Sequence of chain 1.A:
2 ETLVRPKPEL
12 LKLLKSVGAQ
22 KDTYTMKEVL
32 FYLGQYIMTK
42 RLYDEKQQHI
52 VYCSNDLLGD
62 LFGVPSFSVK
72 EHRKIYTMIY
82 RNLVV

Binding-site contacts:
Ligand atom NE1 contacts residue GLY35 of chain 1.A at 3.4 Å.
Ligand atom CE1 contacts residue ILE38 of chain 1.A at 3.7 Å (hydrophobic).
Ligand atom N contacts residue VAL70 of chain 1.A at 3.7 Å.
Ligand atom CA contacts residue TYR77 of chain 1.A at 3.6 Å (hydrophobic).
Ligand atom CD1 contacts residue GLN49 of chain 1.A at 3.4 Å.
Ligand atom N contacts residue GLN49 of chain 1.A at 3.0 Å (h-bond).
Ligand atom CD1 contacts residue GLN49 of chain 1.A at 3.4 Å.
Ligand atom O contacts residue VAL70 of chain 1.A at 3.5 Å.
Ligand atom CD contacts residue MET39 of chain 1.A at 3.5 Å (hydrophobic).
Ligand atom CB contacts residue GLN49 of chain 1.A at 3.5 Å.
Ligand atom CE2 contacts residue LEU31 of chain 1.A at 3.6 Å (hydrophobic).
Ligand atom CD2 contacts residue HIS50 of chain 1.A at 3.7 Å.
Ligand atom CA contacts residue GLN49 of chain 1.A at 3.6 Å.
Ligand atom NE2 contacts residue HIS73 of chain 1.A at 3.2 Å (h-bond).
Ligand atom CB contacts residue GLN49 of chain 1.A at 3.5 Å.
Ligand atom CZ contacts residue ILE38 of chain 1.A at 3.5 Å (hydrophobic).
Ligand atom C contacts residue TYR77 of chain 1.A at 3.5 Å (hydrophobic).
Ligand atom OE2 contacts residue LYS28 of chain 1.A at 3.5 Å (salt-bridge).
Ligand atom CE2 contacts residue MET39 of chain 1.A at 3.4 Å (hydrophobic).
Ligand atom C contacts residue VAL70 of chain 1.A at 3.5 Å (hydrophobic).
Ligand atom CH2 contacts residue ILE38 of chain 1.A at 3.6 Å (hydrophobic).
Ligand atom OE1 contacts residue MET39 of chain 1.A at 3.5 Å (h-bond).
Ligand atom CZ contacts residue LYS71 of chain 1.A at 3.7 Å.
Ligand atom N contacts residue TYR77 of chain 1.A at 3.2 Å (h-bond).
Ligand atom CB contacts residue VAL70 of chain 1.A at 3.6 Å (hydrophobic).
Ligand atom OH contacts residue LYS71 of chain 1.A at 3.5 Å.
Ligand atom O contacts residue TYR77 of chain 1.A at 2.8 Å (h-bond).
Ligand atom CE1 contacts residue LYS71 of chain 1.A at 3.5 Å.
Ligand atom CD2 contacts residue TYR44 of chain 1.A at 3.3 Å (hydrophobic).
Ligand atom CZ2 contacts residue LEU31 of chain 1.A at 3.6 Å (hydrophobic).
Ligand atom CD1 contacts residue HIS73 of chain 1.A at 3.5 Å.
Ligand atom CZ2 contacts residue GLY35 of chain 1.A at 3.4 Å.
Ligand atom NE1 contacts residue LEU31 of chain 1.A at 3.0 Å (h-bond).
Ligand atom CB contacts residue GLN49 of chain 1.A at 3.4 Å.
Ligand atom CB contacts residue LYS28 of chain 1.A at 3.7 Å.
Ligand atom CG contacts residue MET39 of chain 1.A at 3.4 Å (hydrophobic).
Ligand atom CB contacts residue TYR77 of chain 1.A at 3.3 Å (hydrophobic).
Ligand atom CD2 contacts residue MET39 of chain 1.A at 3.5 Å (hydrophobic).
Ligand atom N contacts residue GLN49 of chain 1.A at 3.1 Å (h-bond).
Ligand atom CE2 contacts residue GLY35 of chain 1.A at 3.4 Å.

The protein below binds the small molecule below.
Small molecule (SMILES): CC(C)C[C@H](NC(=O)[C@H](CCC(N)=O)NC(=O)[C@H](C)NC(=O)[C@H](CC1=CN=C2C=CC=CC12)NC(=O)[C@H](Cc1ccc(O)cc1)NC(=O)[C@H](CCC(N)=O)NC(=O)[C@H](CCC(=O)O)NC(=O)[C@H](Cc1ccccc1)NC(=O)[C@@H](NC(=O)[C@@H](N)CC(C)C)[C@@H](C)O)C(=O)N[C@@H](CCC(=O)O)C(=O)N[C@@H](CO)C(=O)N[C@@H](C)C(=O)N[C@@H](C)C=O